Sequence of chain 1.C:
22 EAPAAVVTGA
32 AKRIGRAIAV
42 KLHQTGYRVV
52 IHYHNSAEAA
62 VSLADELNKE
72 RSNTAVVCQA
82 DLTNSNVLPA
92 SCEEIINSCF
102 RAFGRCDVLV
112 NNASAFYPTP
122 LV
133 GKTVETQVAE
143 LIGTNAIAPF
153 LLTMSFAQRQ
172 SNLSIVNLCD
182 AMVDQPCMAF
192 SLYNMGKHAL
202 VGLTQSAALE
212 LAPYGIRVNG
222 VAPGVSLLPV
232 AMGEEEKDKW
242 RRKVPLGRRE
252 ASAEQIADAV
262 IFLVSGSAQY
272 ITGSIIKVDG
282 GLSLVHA

Binding-site contacts:
Ligand atom NAA contacts residue SER115 of chain 1.C at 3.0 Å (h-bond).
Ligand atom CAD contacts residue PRO230 of chain 1.C at 3.6 Å (hydrophobic).
Ligand atom CAQ contacts residue NAP1 of chain 1.L at 3.5 Å.
Ligand atom NAM contacts residue PHE117 of chain 1.C at 3.6 Å.
Ligand atom CAF contacts residue ASP181 of chain 1.C at 3.5 Å.
Ligand atom CAV contacts residue TYR194 of chain 1.C at 3.5 Å (hydrophobic).
Ligand atom CAK contacts residue PHE117 of chain 1.C at 3.7 Å (hydrophobic).
Ligand atom CAE contacts residue GLY225 of chain 1.C at 3.2 Å.
Ligand atom NAN contacts residue NAP1 of chain 1.L at 2.8 Å (h-bond).
Ligand atom NAA contacts residue NAP1 of chain 1.L at 3.0 Å (h-bond).
Ligand atom NAO contacts residue PHE117 of chain 1.C at 3.6 Å.
Ligand atom CAI contacts residue NAP1 of chain 1.L at 3.6 Å.
Ligand atom NAA contacts residue PHE117 of chain 1.C at 3.6 Å.
Ligand atom CAJ contacts residue TYR194 of chain 1.C at 3.7 Å (hydrophobic).
Ligand atom CAL contacts residue NAP1 of chain 1.L at 2.9 Å.
Ligand atom CAW contacts residue PHE117 of chain 1.C at 3.6 Å (hydrophobic).
Ligand atom NAM contacts residue NAP1 of chain 1.L at 2.8 Å (h-bond).
Ligand atom NAO contacts residue TYR194 of chain 1.C at 2.8 Å (h-bond).
Ligand atom CAD contacts residue LEU229 of chain 1.C at 3.5 Å (hydrophobic).
Ligand atom CAT contacts residue PHE117 of chain 1.C at 3.7 Å (hydrophobic).
Ligand atom NAM contacts residue TYR194 of chain 1.C at 3.5 Å (h-bond).
Ligand atom CAH contacts residue NAP1 of chain 1.L at 3.6 Å.
Ligand atom CAJ contacts residue ASP181 of chain 1.C at 3.5 Å.
Ligand atom NAO contacts residue NAP1 of chain 1.L at 3.4 Å.
Ligand atom CAV contacts residue PHE117 of chain 1.C at 3.7 Å (hydrophobic).
Ligand atom CAF contacts residue CYS188 of chain 1.C at 3.5 Å (hydrophobic).
Ligand atom CAS contacts residue NAP1 of chain 1.L at 3.3 Å.
Ligand atom CAP contacts residue PHE117 of chain 1.C at 3.4 Å (hydrophobic).
Ligand atom CAR contacts residue NAP1 of chain 1.L at 3.7 Å.
Ligand atom OAB contacts residue ARG34 of chain 1.C at 3.5 Å (salt-bridge).
Ligand atom OAB contacts residue NAP1 of chain 1.L at 3.5 Å (h-bond).
Ligand atom CAU contacts residue PHE117 of chain 1.C at 3.6 Å (hydrophobic).
Ligand atom CAH contacts residue PRO230 of chain 1.C at 3.5 Å (hydrophobic).
Ligand atom CAT contacts residue NAP1 of chain 1.L at 3.6 Å.
Ligand atom CAI contacts residue GLY225 of chain 1.C at 3.2 Å.
Ligand atom CAU contacts residue NAP1 of chain 1.L at 3.6 Å.
Ligand atom CAP contacts residue NAP1 of chain 1.L at 3.4 Å.
Ligand atom CAC contacts residue MET183 of chain 1.C at 3.7 Å (hydrophobic).
Ligand atom CAS contacts residue PHE117 of chain 1.C at 3.6 Å (hydrophobic).
Ligand atom CAH contacts residue LEU229 of chain 1.C at 3.7 Å (hydrophobic).

A small-molecule ligand and the protein it binds are described below.
Small molecule (SMILES): Nc1nc2[nH]c(-c3ccccc3)c(-c3ccccc3)c2c(=O)[nH]1